This small molecule binds to this protein.
Small molecule (SMILES): Nc1nc2c(ncn2[C@@H]2O[C@H](CO[P](=O)(O)O[P](=O)(O)NP(=O)(O)O)[C@@H](O)[C@H]2O)c(=O)[nH]1

Binding-site contacts:
Ligand atom N2 contacts residue ASP128 of chain 1.D at 3.0 Å (salt-bridge).
Ligand atom O6 contacts residue ALA156 of chain 1.D at 2.8 Å (h-bond).
Ligand atom O6 contacts residue LYS157 of chain 1.D at 3.3 Å (salt-bridge).
Ligand atom O2A contacts residue TYR37 of chain 1.D at 3.2 Å.
Ligand atom O6 contacts residue ASN125 of chain 1.D at 3.4 Å (h-bond).
Ligand atom O3G contacts residue SER17 of chain 1.D at 3.6 Å.
Ligand atom O1A contacts residue THR22 of chain 1.D at 3.5 Å (h-bond).
Ligand atom O3A contacts residue GLY20 of chain 1.D at 3.2 Å (h-bond).
Ligand atom O1B contacts residue LYS21 of chain 1.D at 2.7 Å (salt-bridge).
Ligand atom O6 contacts residue SER155 of chain 1.D at 3.5 Å.
Ligand atom O1A contacts residue SER23 of chain 1.D at 2.8 Å (h-bond).
Ligand atom N2 contacts residue LYS157 of chain 1.D at 3.5 Å.
Ligand atom O6 contacts residue ASP128 of chain 1.D at 3.5 Å (salt-bridge).
Ligand atom O1G contacts residue SER17 of chain 1.D at 2.7 Å (h-bond).
Ligand atom N3B contacts residue MG1 of chain 1.K at 3.5 Å.
Ligand atom O2' contacts residue PHE33 of chain 1.D at 3.2 Å.
Ligand atom O2G contacts residue MG1 of chain 1.K at 2.0 Å.
Ligand atom O3G contacts residue LYS21 of chain 1.D at 2.7 Å (salt-bridge).
Ligand atom PB contacts residue MG1 of chain 1.K at 3.3 Å.
Ligand atom O4' contacts residue LYS126 of chain 1.D at 3.1 Å (salt-bridge).
Ligand atom N3B contacts residue GLY18 of chain 1.D at 3.0 Å (h-bond).
Ligand atom O1B contacts residue VAL19 of chain 1.D at 3.4 Å (h-bond).
Ligand atom O2B contacts residue THR22 of chain 1.D at 2.9 Å (h-bond).
Ligand atom O2B contacts residue MG1 of chain 1.K at 2.0 Å.
Ligand atom O3G contacts residue GLY66 of chain 1.D at 2.7 Å (h-bond).
Ligand atom O2' contacts residue ASN35 of chain 1.D at 3.3 Å.
Ligand atom N7 contacts residue ASN125 of chain 1.D at 3.2 Å (h-bond).
Ligand atom C5' contacts residue GLY18 of chain 1.D at 3.6 Å.
Ligand atom O1G contacts residue TYR37 of chain 1.D at 2.5 Å (h-bond).
Ligand atom O1A contacts residue GLY20 of chain 1.D at 3.4 Å.
Ligand atom C8 contacts residue SER23 of chain 1.D at 3.2 Å.
Ligand atom O2G contacts residue THR40 of chain 1.D at 2.9 Å (h-bond).
Ligand atom O3' contacts residue ASN35 of chain 1.D at 2.8 Å (h-bond).
Ligand atom PG contacts residue MG1 of chain 1.K at 3.1 Å.
Ligand atom N7 contacts residue SER23 of chain 1.D at 3.5 Å.
Ligand atom O2' contacts residue SER34 of chain 1.D at 2.8 Å (h-bond).
Ligand atom N2 contacts residue LEU129 of chain 1.D at 3.5 Å.
Ligand atom N1 contacts residue ASP128 of chain 1.D at 2.8 Å (salt-bridge).
Ligand atom N1 contacts residue LYS157 of chain 1.D at 3.4 Å.
Ligand atom O1B contacts residue GLY20 of chain 1.D at 3.1 Å (h-bond).

Sequence of chain 1.D:
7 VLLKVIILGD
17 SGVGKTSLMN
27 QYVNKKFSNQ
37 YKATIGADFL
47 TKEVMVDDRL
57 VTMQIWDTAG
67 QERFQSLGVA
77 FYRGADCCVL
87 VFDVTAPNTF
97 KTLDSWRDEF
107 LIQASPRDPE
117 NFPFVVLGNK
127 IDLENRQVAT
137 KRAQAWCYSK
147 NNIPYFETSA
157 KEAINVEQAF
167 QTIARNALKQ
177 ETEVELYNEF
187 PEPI